The protein below binds the small molecule below.
Small molecule (SMILES): CC(=O)N[C@@H]1[C@@H](O)[C@H](O)[C@@H](CO)O[C@H]1O

Binding-site contacts:
Ligand atom O6 contacts residue THR122 of chain 2.E at 4.1 Å.
Ligand atom N2 contacts residue ASN120 of chain 2.E at 2.9 Å (h-bond).
Ligand atom C4 contacts residue ASN120 of chain 2.E at 4.2 Å.
Ligand atom C5 contacts residue THR122 of chain 2.E at 3.7 Å.
Ligand atom O5 contacts residue ASN120 of chain 2.E at 2.4 Å (h-bond).
Ligand atom C7 contacts residue ASN120 of chain 2.E at 3.5 Å.
Ligand atom C1 contacts residue ASN120 of chain 2.E at 1.4 Å.
Ligand atom C3 contacts residue ASN120 of chain 2.E at 3.8 Å.
Ligand atom C5 contacts residue ASN120 of chain 2.E at 3.7 Å.
Ligand atom O5 contacts residue THR122 of chain 2.E at 3.6 Å (h-bond).
Ligand atom O7 contacts residue ASN120 of chain 2.E at 3.6 Å.
Ligand atom C6 contacts residue THR122 of chain 2.E at 3.2 Å.
Ligand atom C2 contacts residue ASN120 of chain 2.E at 2.5 Å.
Ligand atom C1 contacts residue THR122 of chain 2.E at 4.1 Å.

Sequence of chain 2.E:
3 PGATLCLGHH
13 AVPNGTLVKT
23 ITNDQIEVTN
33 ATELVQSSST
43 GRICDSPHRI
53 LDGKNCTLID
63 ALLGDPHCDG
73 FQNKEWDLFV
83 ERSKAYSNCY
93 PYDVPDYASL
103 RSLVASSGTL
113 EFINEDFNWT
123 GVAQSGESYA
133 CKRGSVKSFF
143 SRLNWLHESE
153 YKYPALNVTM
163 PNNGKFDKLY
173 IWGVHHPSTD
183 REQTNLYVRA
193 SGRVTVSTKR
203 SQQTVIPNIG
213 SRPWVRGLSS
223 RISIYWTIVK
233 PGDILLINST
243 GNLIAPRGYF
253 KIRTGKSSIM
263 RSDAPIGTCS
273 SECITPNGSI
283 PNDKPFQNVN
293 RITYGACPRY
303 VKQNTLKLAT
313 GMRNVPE